The small molecule below binds the protein below.
Small molecule (SMILES): CCCC[C@@H](CO)NC(=O)[C@H](CC(C)C)NC(=O)OCc1ccccc1

Sequence of chain 1.A:
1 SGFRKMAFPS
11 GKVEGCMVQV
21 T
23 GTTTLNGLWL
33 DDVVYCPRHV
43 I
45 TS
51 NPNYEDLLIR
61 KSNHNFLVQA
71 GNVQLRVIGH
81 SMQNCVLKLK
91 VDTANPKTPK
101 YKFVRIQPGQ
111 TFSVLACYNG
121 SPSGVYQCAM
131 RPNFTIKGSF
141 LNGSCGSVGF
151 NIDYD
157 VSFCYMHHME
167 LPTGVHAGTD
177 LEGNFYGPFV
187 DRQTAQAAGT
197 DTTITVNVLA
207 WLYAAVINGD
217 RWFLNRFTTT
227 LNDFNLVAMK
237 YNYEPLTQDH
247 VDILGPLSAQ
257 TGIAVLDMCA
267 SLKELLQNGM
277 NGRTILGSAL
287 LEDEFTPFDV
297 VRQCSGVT

Binding-site contacts:
Ligand atom O17 contacts residue GLN189 of chain 1.A at 2.8 Å (h-bond).
Ligand atom C13 contacts residue HIS41 of chain 1.A at 3.8 Å.
Ligand atom C04 contacts residue SER144 of chain 1.A at 3.9 Å.
Ligand atom O26 contacts residue GLY143 of chain 1.A at 2.9 Å (h-bond).
Ligand atom C21 contacts residue GLU166 of chain 1.A at 3.4 Å.
Ligand atom O16 contacts residue MET165 of chain 1.A at 3.5 Å.
Ligand atom O16 contacts residue GLU166 of chain 1.A at 3.1 Å (salt-bridge).
Ligand atom C12 contacts residue HIS164 of chain 1.A at 4.0 Å.
Ligand atom N14 contacts residue GLN189 of chain 1.A at 2.6 Å (h-bond).
Ligand atom C04 contacts residue HIS163 of chain 1.A at 3.8 Å.
Ligand atom C12 contacts residue MET165 of chain 1.A at 3.7 Å (hydrophobic).
Ligand atom O26 contacts residue ASN142 of chain 1.A at 3.8 Å.
Ligand atom C18 contacts residue GLU166 of chain 1.A at 3.3 Å.
Ligand atom C05 contacts residue CYS145 of chain 1.A at 2.6 Å (hydrophobic).
Ligand atom C13 contacts residue ARG188 of chain 1.A at 3.9 Å.
Ligand atom C09 contacts residue GLN189 of chain 1.A at 3.8 Å.
Ligand atom C12 contacts residue ARG188 of chain 1.A at 3.9 Å.
Ligand atom C11 contacts residue GLN189 of chain 1.A at 3.9 Å.
Ligand atom N06 contacts residue CYS145 of chain 1.A at 2.8 Å (h-bond).
Ligand atom C10 contacts residue GLN189 of chain 1.A at 3.9 Å.
Ligand atom C05 contacts residue ASN142 of chain 1.A at 3.8 Å.
Ligand atom C01 contacts residue GLU166 of chain 1.A at 3.4 Å.
Ligand atom C01 contacts residue PHE140 of chain 1.A at 3.6 Å (hydrophobic).
Ligand atom C07 contacts residue CYS145 of chain 1.A at 3.9 Å (hydrophobic).
Ligand atom N06 contacts residue HIS164 of chain 1.A at 3.2 Å (h-bond).
Ligand atom C15 contacts residue GLN189 of chain 1.A at 3.2 Å.
Ligand atom C09 contacts residue HIS164 of chain 1.A at 3.6 Å.
Ligand atom C19 contacts residue GLU166 of chain 1.A at 4.0 Å.
Ligand atom C20 contacts residue GLU166 of chain 1.A at 3.7 Å.
Ligand atom C01 contacts residue LEU141 of chain 1.A at 3.9 Å (hydrophobic).
Ligand atom C04 contacts residue CYS145 of chain 1.A at 3.0 Å (hydrophobic).
Ligand atom O26 contacts residue SER144 of chain 1.A at 3.3 Å (h-bond).
Ligand atom C07 contacts residue HIS164 of chain 1.A at 3.9 Å.
Ligand atom C02 contacts residue SER144 of chain 1.A at 4.0 Å.
Ligand atom C10 contacts residue HIS41 of chain 1.A at 3.8 Å.
Ligand atom O26 contacts residue CYS145 of chain 1.A at 2.9 Å (h-bond).
Ligand atom C02 contacts residue HIS163 of chain 1.A at 3.6 Å.
Ligand atom C02 contacts residue LEU141 of chain 1.A at 3.9 Å (hydrophobic).
Ligand atom C25 contacts residue CYS145 of chain 1.A at 1.9 Å (hydrophobic).
Ligand atom C02 contacts residue GLU166 of chain 1.A at 3.7 Å.